Binding-site contacts:
Ligand atom C1 contacts residue ASN27 of chain 1.D at 1.4 Å.
Ligand atom O5 contacts residue ASN27 of chain 1.D at 2.2 Å (h-bond).
Ligand atom C3 contacts residue ASN27 of chain 1.D at 3.6 Å.
Ligand atom O7 contacts residue ASN27 of chain 1.D at 3.5 Å (h-bond).
Ligand atom C5 contacts residue ASN27 of chain 1.D at 3.5 Å.
Ligand atom O3 contacts residue ASN27 of chain 1.D at 4.4 Å.
Ligand atom O5 contacts residue GLN19 of chain 1.D at 3.9 Å.
Ligand atom C2 contacts residue ASN27 of chain 1.D at 2.2 Å.
Ligand atom N2 contacts residue ASN27 of chain 1.D at 2.9 Å (h-bond).
Ligand atom C8 contacts residue LYS26 of chain 1.D at 4.3 Å.
Ligand atom C7 contacts residue ASN27 of chain 1.D at 3.4 Å.
Ligand atom C4 contacts residue ASN27 of chain 1.D at 4.1 Å.

Sequence of chain 1.D:
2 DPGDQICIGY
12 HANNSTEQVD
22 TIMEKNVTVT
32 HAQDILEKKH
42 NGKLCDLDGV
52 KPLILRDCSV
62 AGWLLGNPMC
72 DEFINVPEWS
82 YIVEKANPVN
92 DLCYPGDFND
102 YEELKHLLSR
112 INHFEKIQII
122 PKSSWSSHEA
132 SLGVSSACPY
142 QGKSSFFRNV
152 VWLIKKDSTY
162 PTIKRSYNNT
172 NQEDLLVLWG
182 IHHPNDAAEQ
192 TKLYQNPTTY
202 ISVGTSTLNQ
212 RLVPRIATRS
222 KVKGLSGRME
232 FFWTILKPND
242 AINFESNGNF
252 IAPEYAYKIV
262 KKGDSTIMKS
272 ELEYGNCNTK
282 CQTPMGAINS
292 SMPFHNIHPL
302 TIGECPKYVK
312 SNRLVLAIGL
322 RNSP

This small molecule binds to this protein.
Small molecule (SMILES): CC(=O)N[C@H]1[C@H](O[C@H]2[C@H](O)[C@@H](NC(C)=O)CO[C@@H]2CO)O[C@H](CO)[C@@H](O)[C@@H]1O